Sequence of chain 26.C:
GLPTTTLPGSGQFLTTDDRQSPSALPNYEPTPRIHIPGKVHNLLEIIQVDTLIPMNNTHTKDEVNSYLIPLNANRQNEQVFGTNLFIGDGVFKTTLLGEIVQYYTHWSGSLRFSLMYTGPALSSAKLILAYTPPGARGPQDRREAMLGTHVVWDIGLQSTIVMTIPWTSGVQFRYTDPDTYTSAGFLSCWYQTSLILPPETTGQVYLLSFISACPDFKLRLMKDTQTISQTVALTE

Binding-site contacts:
Ligand atom C2C contacts residue TYR128 of chain 26.A at 3.2 Å (hydrophobic).
Ligand atom C1C contacts residue TYR197 of chain 26.A at 3.5 Å (hydrophobic).
Ligand atom F3 contacts residue MET151 of chain 26.A at 3.7 Å.
Ligand atom O1A contacts residue ALA24 of chain 26.C at 3.3 Å.
Ligand atom F3 contacts residue SER175 of chain 26.A at 2.8 Å.
Ligand atom C2A contacts residue PHE186 of chain 26.A at 3.5 Å (hydrophobic).
Ligand atom CM4 contacts residue ALA150 of chain 26.A at 3.6 Å (hydrophobic).
Ligand atom C6B contacts residue TYR152 of chain 26.A at 3.6 Å (hydrophobic).
Ligand atom N1A contacts residue ALA24 of chain 26.C at 3.2 Å.
Ligand atom C1C contacts residue TYR128 of chain 26.A at 3.5 Å (hydrophobic).
Ligand atom F1 contacts residue MET224 of chain 26.A at 3.6 Å.
Ligand atom CM4 contacts residue VAL176 of chain 26.A at 3.8 Å (hydrophobic).
Ligand atom C5B contacts residue TYR152 of chain 26.A at 3.5 Å (hydrophobic).
Ligand atom O1A contacts residue PRO174 of chain 26.A at 3.5 Å.
Ligand atom F1 contacts residue PHE186 of chain 26.A at 3.8 Å.
Ligand atom CM3 contacts residue ASN219 of chain 26.A at 3.8 Å.
Ligand atom C4 contacts residue TYR197 of chain 26.A at 3.4 Å (hydrophobic).
Ligand atom F3 contacts residue ALA150 of chain 26.A at 2.7 Å.
Ligand atom CM2 contacts residue ILE104 of chain 26.A at 3.6 Å (hydrophobic).
Ligand atom CM2 contacts residue MET224 of chain 26.A at 3.5 Å (hydrophobic).
Ligand atom F3 contacts residue VAL176 of chain 26.A at 3.6 Å.
Ligand atom C3A contacts residue PHE186 of chain 26.A at 3.7 Å (hydrophobic).
Ligand atom C2A contacts residue TYR152 of chain 26.A at 3.7 Å (hydrophobic).
Ligand atom F3 contacts residue TYR152 of chain 26.A at 3.6 Å.
Ligand atom CM6 contacts residue LEU25 of chain 26.C at 3.8 Å (hydrophobic).
Ligand atom O1 contacts residue MET221 of chain 26.A at 3.7 Å.
Ligand atom F3 contacts residue PRO174 of chain 26.A at 2.9 Å.
Ligand atom F2 contacts residue VAL176 of chain 26.A at 2.7 Å.
Ligand atom C3C contacts residue TYR128 of chain 26.A at 3.3 Å (hydrophobic).
Ligand atom CM6 contacts residue TYR152 of chain 26.A at 3.4 Å (hydrophobic).
Ligand atom C2B contacts residue ILE104 of chain 26.A at 3.8 Å (hydrophobic).
Ligand atom N1A contacts residue PRO174 of chain 26.A at 3.5 Å.
Ligand atom N3A contacts residue PHE186 of chain 26.A at 3.4 Å.
Ligand atom C3 contacts residue LEU106 of chain 26.A at 3.8 Å (hydrophobic).
Ligand atom C2C contacts residue ILE104 of chain 26.A at 3.8 Å (hydrophobic).
Ligand atom F1 contacts residue ALA150 of chain 26.A at 3.8 Å.
Ligand atom CM6 contacts residue VAL188 of chain 26.A at 3.8 Å (hydrophobic).
Ligand atom N3A contacts residue TYR152 of chain 26.A at 3.8 Å.
Ligand atom CM2 contacts residue TYR128 of chain 26.A at 3.4 Å (hydrophobic).
Ligand atom C3B contacts residue MET224 of chain 26.A at 3.6 Å (hydrophobic).

Sequence of chain 26.A:
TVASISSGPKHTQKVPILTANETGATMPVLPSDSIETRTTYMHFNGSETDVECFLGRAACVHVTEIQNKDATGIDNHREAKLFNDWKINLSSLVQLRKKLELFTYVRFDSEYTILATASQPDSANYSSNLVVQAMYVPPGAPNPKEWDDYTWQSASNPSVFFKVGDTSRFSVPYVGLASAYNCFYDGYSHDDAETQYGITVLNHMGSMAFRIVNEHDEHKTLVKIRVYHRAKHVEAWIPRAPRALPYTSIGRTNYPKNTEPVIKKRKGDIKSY

Sequence of chain 27.C:
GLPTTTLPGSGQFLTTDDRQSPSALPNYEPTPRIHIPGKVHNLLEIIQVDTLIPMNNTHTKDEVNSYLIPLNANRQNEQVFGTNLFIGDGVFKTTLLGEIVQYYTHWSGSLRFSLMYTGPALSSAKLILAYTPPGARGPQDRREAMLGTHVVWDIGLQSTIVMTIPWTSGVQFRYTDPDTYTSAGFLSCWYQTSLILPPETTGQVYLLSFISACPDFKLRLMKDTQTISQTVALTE

A protein and the small-molecule ligand that binds it are described below.
Small molecule (SMILES): Cc1cc(CCCOc2c(C)cc(-c3noc(C(F)(F)F)n3)cc2C)on1